Sequence of chain 1.A:
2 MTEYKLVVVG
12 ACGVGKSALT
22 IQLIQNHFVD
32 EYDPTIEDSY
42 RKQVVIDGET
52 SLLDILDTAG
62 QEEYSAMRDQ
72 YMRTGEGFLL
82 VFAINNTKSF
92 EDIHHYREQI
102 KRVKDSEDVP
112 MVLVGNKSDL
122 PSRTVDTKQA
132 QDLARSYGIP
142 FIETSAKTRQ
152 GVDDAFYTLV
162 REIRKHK

This protein binds this small molecule.
Small molecule (SMILES): CCC(=O)N1CCN(c2nc(OC[C@@H]3CCCN3C)nc3c2CCN(c2cccc4ccccc24)C3)CC1

Binding-site contacts:
Ligand atom C2 contacts residue TYR97 of chain 1.A at 3.6 Å (hydrophobic).
Ligand atom C36 contacts residue HIS96 of chain 1.A at 3.6 Å.
Ligand atom C22 contacts residue MET73 of chain 1.A at 3.6 Å (hydrophobic).
Ligand atom N34 contacts residue GLU63 of chain 1.A at 2.9 Å (salt-bridge).
Ligand atom O31 contacts residue LYS17 of chain 1.A at 3.0 Å (salt-bridge).
Ligand atom C16 contacts residue GLY61 of chain 1.A at 3.4 Å.
Ligand atom N3 contacts residue TYR65 of chain 1.A at 3.6 Å (h-bond).
Ligand atom C27 contacts residue MET73 of chain 1.A at 3.4 Å (hydrophobic).
Ligand atom C20 contacts residue ASP70 of chain 1.A at 3.4 Å.
Ligand atom C19 contacts residue GLU64 of chain 1.A at 3.4 Å.
Ligand atom O11 contacts residue TYR97 of chain 1.A at 3.4 Å (h-bond).
Ligand atom C26 contacts residue MET73 of chain 1.A at 3.5 Å (hydrophobic).
Ligand atom O11 contacts residue HIS96 of chain 1.A at 3.6 Å (h-bond).
Ligand atom N5 contacts residue GLU63 of chain 1.A at 3.6 Å.
Ligand atom O11 contacts residue GLU63 of chain 1.A at 3.2 Å (salt-bridge).
Ligand atom N5 contacts residue TYR97 of chain 1.A at 3.2 Å (h-bond).
Ligand atom C28 contacts residue GLU63 of chain 1.A at 3.4 Å.
Ligand atom C30 contacts residue CYS13 of chain 1.A at 2.7 Å (hydrophobic).
Ligand atom C28 contacts residue TYR97 of chain 1.A at 3.5 Å (hydrophobic).
Ligand atom N3 contacts residue HIS96 of chain 1.A at 2.9 Å (h-bond).
Ligand atom O31 contacts residue ALA60 of chain 1.A at 3.6 Å.
Ligand atom C8 contacts residue ARG69 of chain 1.A at 3.7 Å.
Ligand atom C4 contacts residue GLU63 of chain 1.A at 3.5 Å.
Ligand atom C25 contacts residue ILE101 of chain 1.A at 3.5 Å (hydrophobic).
Ligand atom C19 contacts residue TYR65 of chain 1.A at 3.7 Å (hydrophobic).
Ligand atom C24 contacts residue GLN100 of chain 1.A at 3.4 Å.
Ligand atom C32 contacts residue CYS13 of chain 1.A at 1.6 Å (hydrophobic).
Ligand atom C4 contacts residue TYR97 of chain 1.A at 3.3 Å (hydrophobic).
Ligand atom C21 contacts residue ASP70 of chain 1.A at 3.5 Å.
Ligand atom C16 contacts residue CYS13 of chain 1.A at 3.6 Å (hydrophobic).
Ligand atom N3 contacts residue GLU63 of chain 1.A at 3.6 Å (salt-bridge).
Ligand atom C35 contacts residue GLU63 of chain 1.A at 3.7 Å.
Ligand atom C10 contacts residue TYR65 of chain 1.A at 3.5 Å (hydrophobic).
Ligand atom C30 contacts residue GLY61 of chain 1.A at 3.7 Å.
Ligand atom C30 contacts residue PRO35 of chain 1.A at 3.5 Å (hydrophobic).
Ligand atom C25 contacts residue GLN100 of chain 1.A at 3.4 Å.
Ligand atom N3 contacts residue TYR97 of chain 1.A at 3.5 Å.
Ligand atom C29 contacts residue CYS13 of chain 1.A at 3.2 Å (hydrophobic).
Ligand atom C38 contacts residue GLU63 of chain 1.A at 3.6 Å.
Ligand atom N15 contacts residue CYS13 of chain 1.A at 3.6 Å (h-bond).